Binding-site contacts:
Ligand atom O5 contacts residue ASN110 of chain 1.B at 2.4 Å (h-bond).
Ligand atom O7 contacts residue ASN110 of chain 1.B at 3.8 Å.
Ligand atom C1 contacts residue ILE109 of chain 1.B at 4.5 Å (hydrophobic).
Ligand atom C4 contacts residue ASN110 of chain 1.B at 4.3 Å.
Ligand atom N2 contacts residue ASN110 of chain 1.B at 3.0 Å (h-bond).
Ligand atom C5 contacts residue ASN110 of chain 1.B at 3.7 Å.
Ligand atom C7 contacts residue ASN110 of chain 1.B at 3.6 Å.
Ligand atom C3 contacts residue ASN110 of chain 1.B at 3.8 Å.
Ligand atom O5 contacts residue ILE109 of chain 1.B at 3.5 Å.
Ligand atom C6 contacts residue ILE109 of chain 1.B at 3.9 Å (hydrophobic).
Ligand atom C1 contacts residue ASN110 of chain 1.B at 1.4 Å.
Ligand atom C5 contacts residue ILE109 of chain 1.B at 4.3 Å (hydrophobic).
Ligand atom C2 contacts residue ASN110 of chain 1.B at 2.5 Å.

Sequence of chain 1.B:
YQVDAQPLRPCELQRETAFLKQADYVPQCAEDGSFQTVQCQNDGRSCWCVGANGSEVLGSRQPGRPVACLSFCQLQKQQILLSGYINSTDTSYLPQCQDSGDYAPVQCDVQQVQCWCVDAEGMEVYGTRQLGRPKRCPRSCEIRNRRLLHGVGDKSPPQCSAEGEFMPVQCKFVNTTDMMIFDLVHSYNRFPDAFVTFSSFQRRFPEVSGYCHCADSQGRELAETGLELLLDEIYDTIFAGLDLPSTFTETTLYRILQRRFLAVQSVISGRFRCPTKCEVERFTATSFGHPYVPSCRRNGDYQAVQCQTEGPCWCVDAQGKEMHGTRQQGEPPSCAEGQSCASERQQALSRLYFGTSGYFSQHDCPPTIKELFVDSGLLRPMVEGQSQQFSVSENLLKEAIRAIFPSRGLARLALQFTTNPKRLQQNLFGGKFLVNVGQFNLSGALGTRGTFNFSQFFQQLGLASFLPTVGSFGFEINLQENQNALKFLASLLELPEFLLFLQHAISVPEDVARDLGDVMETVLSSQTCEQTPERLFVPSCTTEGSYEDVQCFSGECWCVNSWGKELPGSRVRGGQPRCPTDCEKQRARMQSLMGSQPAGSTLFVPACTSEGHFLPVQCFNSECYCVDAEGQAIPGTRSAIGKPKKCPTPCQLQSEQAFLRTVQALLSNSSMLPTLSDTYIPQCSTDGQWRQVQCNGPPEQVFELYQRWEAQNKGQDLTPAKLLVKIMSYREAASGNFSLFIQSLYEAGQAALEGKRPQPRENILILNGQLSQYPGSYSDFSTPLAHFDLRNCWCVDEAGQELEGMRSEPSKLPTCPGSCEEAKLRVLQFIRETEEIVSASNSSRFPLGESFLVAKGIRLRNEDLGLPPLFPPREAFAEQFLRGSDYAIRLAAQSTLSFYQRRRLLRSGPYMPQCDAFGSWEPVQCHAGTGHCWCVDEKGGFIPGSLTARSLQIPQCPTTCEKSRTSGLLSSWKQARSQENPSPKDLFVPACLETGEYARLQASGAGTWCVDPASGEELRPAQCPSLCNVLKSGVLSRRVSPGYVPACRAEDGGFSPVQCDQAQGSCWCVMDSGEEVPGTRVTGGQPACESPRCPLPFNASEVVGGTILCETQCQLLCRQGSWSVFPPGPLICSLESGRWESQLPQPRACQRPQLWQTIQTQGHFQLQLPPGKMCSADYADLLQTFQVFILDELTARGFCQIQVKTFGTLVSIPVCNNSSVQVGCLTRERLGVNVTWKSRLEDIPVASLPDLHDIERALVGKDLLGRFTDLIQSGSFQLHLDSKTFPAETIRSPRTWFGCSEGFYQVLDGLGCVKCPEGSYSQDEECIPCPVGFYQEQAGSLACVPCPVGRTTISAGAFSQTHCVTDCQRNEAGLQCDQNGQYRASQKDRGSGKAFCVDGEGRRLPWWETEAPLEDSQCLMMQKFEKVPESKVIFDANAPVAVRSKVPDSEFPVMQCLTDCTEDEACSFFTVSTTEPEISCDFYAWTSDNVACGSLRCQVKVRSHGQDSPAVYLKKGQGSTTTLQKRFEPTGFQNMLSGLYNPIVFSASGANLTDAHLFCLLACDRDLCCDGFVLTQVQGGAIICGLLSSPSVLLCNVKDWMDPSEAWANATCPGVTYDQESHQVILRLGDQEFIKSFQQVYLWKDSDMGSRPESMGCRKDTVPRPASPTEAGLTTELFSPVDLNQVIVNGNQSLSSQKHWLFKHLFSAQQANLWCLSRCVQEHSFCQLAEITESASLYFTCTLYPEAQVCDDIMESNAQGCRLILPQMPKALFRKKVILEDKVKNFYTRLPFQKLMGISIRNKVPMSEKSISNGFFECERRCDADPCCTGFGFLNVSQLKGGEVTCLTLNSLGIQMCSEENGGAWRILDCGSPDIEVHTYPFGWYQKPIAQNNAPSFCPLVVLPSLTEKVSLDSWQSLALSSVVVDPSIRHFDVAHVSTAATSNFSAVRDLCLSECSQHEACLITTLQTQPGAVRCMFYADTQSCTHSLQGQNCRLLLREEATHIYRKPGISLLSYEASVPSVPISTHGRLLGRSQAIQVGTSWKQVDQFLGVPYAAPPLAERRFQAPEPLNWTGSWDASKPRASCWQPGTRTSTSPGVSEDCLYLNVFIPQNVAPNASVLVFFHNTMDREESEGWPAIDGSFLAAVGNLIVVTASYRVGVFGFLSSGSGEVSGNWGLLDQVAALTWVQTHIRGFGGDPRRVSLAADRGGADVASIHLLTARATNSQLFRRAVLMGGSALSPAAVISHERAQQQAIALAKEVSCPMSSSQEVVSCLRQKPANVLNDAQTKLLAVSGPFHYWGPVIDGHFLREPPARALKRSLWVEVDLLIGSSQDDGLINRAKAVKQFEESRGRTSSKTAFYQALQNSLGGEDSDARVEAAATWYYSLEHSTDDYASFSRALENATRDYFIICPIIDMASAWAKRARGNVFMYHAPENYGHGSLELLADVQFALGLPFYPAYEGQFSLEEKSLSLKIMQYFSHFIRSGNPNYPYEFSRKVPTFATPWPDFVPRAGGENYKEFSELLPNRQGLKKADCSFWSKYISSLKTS

The small molecule below binds the protein below.
Small molecule (SMILES): CC(=O)N[C@@H]1[C@@H](O)[C@H](O)[C@@H](CO)O[C@H]1O